Binding-site contacts:
Ligand atom C3 contacts residue PRO223 of chain 1.B at 3.9 Å (hydrophobic).
Ligand atom C6 contacts residue TRP433 of chain 1.B at 3.6 Å (hydrophobic).
Ligand atom C5 contacts residue VAL37 of chain 1.B at 3.4 Å (hydrophobic).
Ligand atom C5 contacts residue GLY221 of chain 1.B at 4.3 Å.
Ligand atom C2 contacts residue PRO152 of chain 1.B at 3.8 Å (hydrophobic).
Ligand atom C6 contacts residue PRO223 of chain 1.B at 3.9 Å (hydrophobic).
Ligand atom C2 contacts residue TRP151 of chain 1.B at 3.4 Å (hydrophobic).
Ligand atom C5 contacts residue TRP36 of chain 1.B at 4.0 Å (hydrophobic).
Ligand atom N1 contacts residue TRP433 of chain 1.B at 4.1 Å.
Ligand atom C4 contacts residue TRP433 of chain 1.B at 3.7 Å (hydrophobic).
Ligand atom C9 contacts residue GLY33 of chain 1.B at 3.9 Å.
Ligand atom C4 contacts residue VAL37 of chain 1.B at 3.8 Å (hydrophobic).
Ligand atom C3 contacts residue GLY33 of chain 1.B at 3.6 Å.
Ligand atom C5 contacts residue PRO223 of chain 1.B at 4.3 Å (hydrophobic).
Ligand atom N1 contacts residue PRO223 of chain 1.B at 3.5 Å.
Ligand atom C6 contacts residue ALA434 of chain 1.B at 4.0 Å (hydrophobic).
Ligand atom C8 contacts residue TRP433 of chain 1.B at 3.5 Å (hydrophobic).
Ligand atom C9 contacts residue PRO223 of chain 1.B at 3.8 Å (hydrophobic).
Ligand atom C2 contacts residue TRP433 of chain 1.B at 4.0 Å (hydrophobic).
Ligand atom C8 contacts residue PHE222 of chain 1.B at 4.2 Å (hydrophobic).
Ligand atom N1 contacts residue TRP151 of chain 1.B at 3.6 Å.
Ligand atom C2 contacts residue PHE222 of chain 1.B at 4.2 Å (hydrophobic).
Ligand atom N1 contacts residue PHE222 of chain 1.B at 3.4 Å.
Ligand atom C4 contacts residue PRO223 of chain 1.B at 4.3 Å (hydrophobic).
Ligand atom C9 contacts residue TRP433 of chain 1.B at 3.5 Å (hydrophobic).
Ligand atom C7 contacts residue TRP433 of chain 1.B at 3.7 Å (hydrophobic).
Ligand atom C5 contacts residue ALA434 of chain 1.B at 4.4 Å (hydrophobic).
Ligand atom C4 contacts residue TRP36 of chain 1.B at 4.4 Å (hydrophobic).
Ligand atom C3 contacts residue PRO152 of chain 1.B at 4.0 Å (hydrophobic).
Ligand atom C3 contacts residue TRP433 of chain 1.B at 3.8 Å (hydrophobic).
Ligand atom C5 contacts residue TRP433 of chain 1.B at 3.8 Å (hydrophobic).
Ligand atom C7 contacts residue PRO223 of chain 1.B at 3.3 Å (hydrophobic).
Ligand atom C4 contacts residue PHE17 of chain 1.B at 4.0 Å (hydrophobic).
Ligand atom C6 contacts residue GLY221 of chain 1.B at 3.5 Å.
Ligand atom C7 contacts residue GLY221 of chain 1.B at 4.0 Å.
Ligand atom C4 contacts residue GLY33 of chain 1.B at 3.8 Å.
Ligand atom C6 contacts residue TRP36 of chain 1.B at 4.4 Å (hydrophobic).
Ligand atom C7 contacts residue PHE222 of chain 1.B at 3.8 Å (hydrophobic).
Ligand atom C8 contacts residue PRO223 of chain 1.B at 3.2 Å (hydrophobic).
Ligand atom C2 contacts residue PRO223 of chain 1.B at 3.8 Å (hydrophobic).

This protein binds this small molecule.
Small molecule (SMILES): c1ccc2[nH]ccc2c1

Sequence of chain 1.B:
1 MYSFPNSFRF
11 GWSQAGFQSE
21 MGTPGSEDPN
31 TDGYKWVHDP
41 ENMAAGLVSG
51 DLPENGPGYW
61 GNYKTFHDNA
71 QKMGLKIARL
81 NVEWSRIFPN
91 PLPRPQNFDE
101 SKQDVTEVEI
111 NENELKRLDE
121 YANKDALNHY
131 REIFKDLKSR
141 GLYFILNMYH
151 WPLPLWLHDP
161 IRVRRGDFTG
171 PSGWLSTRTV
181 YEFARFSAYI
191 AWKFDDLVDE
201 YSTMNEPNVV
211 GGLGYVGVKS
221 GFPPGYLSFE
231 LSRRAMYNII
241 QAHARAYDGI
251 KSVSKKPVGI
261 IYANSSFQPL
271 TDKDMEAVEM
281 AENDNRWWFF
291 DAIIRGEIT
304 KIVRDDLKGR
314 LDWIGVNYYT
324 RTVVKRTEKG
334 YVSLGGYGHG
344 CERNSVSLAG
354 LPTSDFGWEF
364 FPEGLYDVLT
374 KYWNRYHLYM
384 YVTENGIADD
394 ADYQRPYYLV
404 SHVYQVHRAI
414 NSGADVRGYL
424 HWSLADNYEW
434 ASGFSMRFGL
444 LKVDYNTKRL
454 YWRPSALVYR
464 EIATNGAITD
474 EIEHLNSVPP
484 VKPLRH